Sequence of chain 1.A:
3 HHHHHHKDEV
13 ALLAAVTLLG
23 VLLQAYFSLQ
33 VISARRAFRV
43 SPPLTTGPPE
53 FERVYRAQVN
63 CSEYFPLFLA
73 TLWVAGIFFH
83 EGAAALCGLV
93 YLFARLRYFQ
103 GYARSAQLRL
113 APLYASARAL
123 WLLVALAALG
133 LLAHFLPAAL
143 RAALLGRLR

Binding-site contacts:
Ligand atom C27 contacts residue ALA119 of chain 1.A at 3.7 Å (hydrophobic).
Ligand atom C8 contacts residue ALA119 of chain 1.A at 3.6 Å (hydrophobic).
Ligand atom O21 contacts residue ASN62 of chain 1.A at 3.7 Å.
Ligand atom O21 contacts residue ARG111 of chain 1.A at 2.7 Å (salt-bridge).
Ligand atom C15 contacts residue TYR66 of chain 1.A at 3.3 Å (hydrophobic).
Ligand atom O21 contacts residue TYR100 of chain 1.A at 2.5 Å (h-bond).
Ligand atom N24 contacts residue TYR66 of chain 1.A at 3.5 Å.
Ligand atom C18 contacts residue ASN62 of chain 1.A at 3.7 Å.
Ligand atom O23 contacts residue ARG97 of chain 1.A at 2.9 Å (salt-bridge).
Ligand atom C19 contacts residue ASN62 of chain 1.A at 3.5 Å.
Ligand atom C19 contacts residue TYR100 of chain 1.A at 3.3 Å (hydrophobic).
Ligand atom C9 contacts residue TRP123 of chain 1.A at 3.5 Å (hydrophobic).
Ligand atom O22 contacts residue ARG111 of chain 1.A at 3.0 Å (salt-bridge).
Ligand atom C31 contacts residue ALA27 of chain 1.C at 3.4 Å (hydrophobic).
Ligand atom C3 contacts residue ALA27 of chain 1.C at 3.7 Å (hydrophobic).
Ligand atom C1 contacts residue TYR66 of chain 1.A at 3.5 Å (hydrophobic).
Ligand atom C2 contacts residue ALA27 of chain 1.C at 3.4 Å (hydrophobic).
Ligand atom C20 contacts residue TYR100 of chain 1.A at 3.3 Å (hydrophobic).
Ligand atom C1 contacts residue ALA27 of chain 1.C at 3.3 Å (hydrophobic).
Ligand atom C17 contacts residue LEU115 of chain 1.A at 3.8 Å (hydrophobic).
Ligand atom C16 contacts residue LEU115 of chain 1.A at 3.5 Å (hydrophobic).
Ligand atom C2 contacts residue VAL23 of chain 1.C at 3.7 Å (hydrophobic).
Ligand atom C9 contacts residue ALA119 of chain 1.A at 3.6 Å (hydrophobic).
Ligand atom O26 contacts residue ALA119 of chain 1.A at 3.7 Å.
Ligand atom C25 contacts residue TYR66 of chain 1.A at 3.6 Å (hydrophobic).
Ligand atom O23 contacts residue LEU115 of chain 1.A at 3.7 Å.
Ligand atom C10 contacts residue LEU122 of chain 1.A at 3.4 Å (hydrophobic).
Ligand atom C8 contacts residue TRP123 of chain 1.A at 3.5 Å (hydrophobic).
Ligand atom C27 contacts residue ARG97 of chain 1.A at 3.3 Å.
Ligand atom C6 contacts residue TYR66 of chain 1.A at 3.4 Å (hydrophobic).
Ligand atom C13 contacts residue TYR66 of chain 1.A at 3.4 Å (hydrophobic).
Ligand atom C4 contacts residue LEU122 of chain 1.A at 3.6 Å (hydrophobic).
Ligand atom O23 contacts residue TYR66 of chain 1.A at 3.4 Å.
Ligand atom C9 contacts residue LEU122 of chain 1.A at 3.7 Å (hydrophobic).
Ligand atom C20 contacts residue ARG111 of chain 1.A at 3.5 Å.
Ligand atom N14 contacts residue TYR66 of chain 1.A at 3.1 Å (h-bond).
Ligand atom N24 contacts residue ARG97 of chain 1.A at 3.4 Å (salt-bridge).
Ligand atom C2 contacts residue LEU69 of chain 1.A at 3.6 Å (hydrophobic).
Ligand atom O22 contacts residue LEU115 of chain 1.A at 3.8 Å.
Ligand atom C16 contacts residue TYR66 of chain 1.A at 3.6 Å (hydrophobic).

Sequence of chain 1.C:
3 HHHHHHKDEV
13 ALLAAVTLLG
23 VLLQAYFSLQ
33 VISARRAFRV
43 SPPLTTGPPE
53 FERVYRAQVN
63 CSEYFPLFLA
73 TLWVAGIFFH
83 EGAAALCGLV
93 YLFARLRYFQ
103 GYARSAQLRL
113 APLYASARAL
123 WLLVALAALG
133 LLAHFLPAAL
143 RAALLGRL

This small molecule binds to this protein.
Small molecule (SMILES): COc1nc(C(=O)[C@H]2C[C@@H]2C(=O)O)ncc1N(CC1CC1)c1cccc2ccccc12